Sequence of chain 1.A:
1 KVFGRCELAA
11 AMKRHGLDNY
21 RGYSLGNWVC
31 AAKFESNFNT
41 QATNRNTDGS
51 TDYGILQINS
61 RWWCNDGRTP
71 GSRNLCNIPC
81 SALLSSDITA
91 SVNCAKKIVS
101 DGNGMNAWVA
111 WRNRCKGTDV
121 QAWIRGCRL

Binding-site contacts:
Ligand atom C11 contacts residue GD1 of chain 1.H at 3.4 Å.
Ligand atom C4 contacts residue TRP62 of chain 1.A at 3.5 Å (hydrophobic).
Ligand atom C16 contacts residue GD1 of chain 1.H at 3.5 Å.
Ligand atom N4 contacts residue GD1 of chain 1.H at 2.7 Å.
Ligand atom C12 contacts residue GD1 of chain 1.H at 3.6 Å.
Ligand atom C5 contacts residue GD1 of chain 1.H at 3.5 Å.
Ligand atom N2 contacts residue GD1 of chain 1.H at 3.2 Å.
Ligand atom C8 contacts residue TRP62 of chain 1.A at 3.7 Å (hydrophobic).
Ligand atom N3 contacts residue GD1 of chain 1.H at 3.6 Å.
Ligand atom N1 contacts residue GD1 of chain 1.H at 3.2 Å.
Ligand atom C13 contacts residue GD1 of chain 1.H at 3.4 Å.
Ligand atom C1 contacts residue GD1 of chain 1.H at 3.0 Å.
Ligand atom C14 contacts residue ARG73 of chain 1.A at 3.9 Å.
Ligand atom C3 contacts residue GD1 of chain 1.H at 3.4 Å.
Ligand atom O3 contacts residue DO31 of chain 1.C at 3.0 Å (h-bond).
Ligand atom C15 contacts residue ASP101 of chain 1.A at 3.8 Å.
Ligand atom C6 contacts residue GD1 of chain 1.H at 3.5 Å.
Ligand atom C9 contacts residue DO31 of chain 1.C at 3.5 Å.
Ligand atom O2 contacts residue ASN103 of chain 1.A at 3.2 Å (h-bond).
Ligand atom O3 contacts residue GD1 of chain 1.H at 2.6 Å.
Ligand atom O7 contacts residue GD1 of chain 1.H at 2.4 Å.
Ligand atom C9 contacts residue GD1 of chain 1.H at 3.3 Å.
Ligand atom O1 contacts residue GD1 of chain 1.H at 2.5 Å.
Ligand atom C2 contacts residue GD1 of chain 1.H at 2.9 Å.
Ligand atom C6 contacts residue TRP62 of chain 1.A at 3.7 Å (hydrophobic).
Ligand atom C16 contacts residue LEU75 of chain 1.A at 3.6 Å (hydrophobic).
Ligand atom C11 contacts residue DO31 of chain 1.C at 3.2 Å.
Ligand atom C10 contacts residue ASP101 of chain 1.A at 3.8 Å.
Ligand atom C7 contacts residue TRP63 of chain 1.A at 3.9 Å (hydrophobic).
Ligand atom O4 contacts residue DO31 of chain 1.C at 2.4 Å (h-bond).
Ligand atom O2 contacts residue DO31 of chain 1.C at 3.4 Å (h-bond).
Ligand atom C15 contacts residue GD1 of chain 1.H at 3.4 Å.
Ligand atom O1 contacts residue DO31 of chain 1.C at 2.8 Å (h-bond).
Ligand atom C7 contacts residue GD1 of chain 1.H at 3.5 Å.
Ligand atom C10 contacts residue GD1 of chain 1.H at 3.3 Å.
Ligand atom C8 contacts residue GD1 of chain 1.H at 3.6 Å.
Ligand atom C6 contacts residue LEU75 of chain 1.A at 3.9 Å (hydrophobic).
Ligand atom C4 contacts residue GD1 of chain 1.H at 3.6 Å.
Ligand atom C17 contacts residue ASP101 of chain 1.A at 3.9 Å.
Ligand atom O5 contacts residue GD1 of chain 1.H at 2.3 Å.

The small molecule below binds the protein below.
Small molecule (SMILES): C[C@@H](O)CN1CCN(CC(=O)O)CCN(CC(=O)O)CCN(CC(=O)O)CC1